This protein binds this small molecule.
Small molecule (SMILES): CC(=O)N[C@H]1[C@H](O[C@H]2[C@H](O[C@@H]3O[C@@H](C)[C@@H](O)[C@@H](O)[C@@H]3O)[C@@H](NC(C)=O)CO[C@@H]2CO)O[C@H](CO)[C@@H](O[C@@H]2O[C@H](CO)[C@@H](O)[C@H](O)[C@@H]2O)[C@@H]1O

Binding-site contacts:
Ligand atom O6 contacts residue PRO46 of chain 2.A at 3.6 Å.
Ligand atom O7 contacts residue ASN144 of chain 2.A at 3.7 Å.
Ligand atom C8 contacts residue GLY143 of chain 2.A at 4.0 Å.
Ligand atom C4 contacts residue ASN144 of chain 2.A at 4.2 Å.
Ligand atom O6 contacts residue ALA45 of chain 2.A at 3.8 Å.
Ligand atom C8 contacts residue ASN144 of chain 2.A at 4.2 Å.
Ligand atom C6 contacts residue PRO46 of chain 2.A at 3.8 Å (hydrophobic).
Ligand atom C8 contacts residue SER47 of chain 2.A at 3.8 Å.
Ligand atom N2 contacts residue PRO46 of chain 2.A at 4.3 Å.
Ligand atom C2 contacts residue ASN144 of chain 2.A at 2.5 Å.
Ligand atom C6 contacts residue PHE49 of chain 2.A at 4.0 Å (hydrophobic).
Ligand atom N2 contacts residue ASN144 of chain 2.A at 2.9 Å (h-bond).
Ligand atom C7 contacts residue ASN144 of chain 2.A at 3.5 Å.
Ligand atom C8 contacts residue PRO46 of chain 2.A at 3.7 Å (hydrophobic).
Ligand atom C5 contacts residue PHE49 of chain 2.A at 4.1 Å (hydrophobic).
Ligand atom C1 contacts residue ASN144 of chain 2.A at 1.4 Å.
Ligand atom O5 contacts residue PHE49 of chain 2.A at 4.0 Å.
Ligand atom C7 contacts residue PRO46 of chain 2.A at 4.5 Å (hydrophobic).
Ligand atom C5 contacts residue ASN144 of chain 2.A at 3.6 Å.
Ligand atom C8 contacts residue PHE49 of chain 2.A at 4.4 Å (hydrophobic).
Ligand atom C3 contacts residue ASN144 of chain 2.A at 3.8 Å.
Ligand atom C8 contacts residue GLY48 of chain 2.A at 4.1 Å.
Ligand atom C1 contacts residue LEU80 of chain 2.A at 4.2 Å (hydrophobic).
Ligand atom O5 contacts residue ASN144 of chain 2.A at 2.3 Å (h-bond).

Sequence of chain 2.A:
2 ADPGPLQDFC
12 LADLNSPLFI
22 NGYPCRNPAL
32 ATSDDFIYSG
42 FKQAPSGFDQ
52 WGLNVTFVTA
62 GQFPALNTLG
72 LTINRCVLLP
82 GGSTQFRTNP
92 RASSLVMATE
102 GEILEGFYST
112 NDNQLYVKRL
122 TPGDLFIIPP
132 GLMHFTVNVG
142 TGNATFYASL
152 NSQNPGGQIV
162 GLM